The protein below binds the small molecule below.
Small molecule (SMILES): Cc1cc(N)nc(COc2cncc(CNCCc3cccc(F)c3)c2)c1

Binding-site contacts:
Ligand atom C06 contacts residue GLU243 of chain 1.A at 3.5 Å.
Ligand atom N02 contacts residue TYR239 of chain 1.A at 3.6 Å.
Ligand atom N02 contacts residue TRP238 of chain 1.A at 2.7 Å (h-bond).
Ligand atom C25 contacts residue TRP329 of chain 1.A at 3.5 Å (hydrophobic).
Ligand atom C02 contacts residue HEM1 of chain 1.B at 3.5 Å.
Ligand atom C19 contacts residue TYR357 of chain 1.A at 3.6 Å (hydrophobic).
Ligand atom N02 contacts residue HEM1 of chain 1.B at 3.4 Å.
Ligand atom C07 contacts residue PHE235 of chain 1.A at 3.8 Å (hydrophobic).
Ligand atom N01 contacts residue GLU243 of chain 1.A at 2.7 Å (salt-bridge).
Ligand atom C17 contacts residue HEM1 of chain 1.B at 3.0 Å.
Ligand atom C14 contacts residue HEM1 of chain 1.B at 3.1 Å.
Ligand atom N02 contacts residue GLU243 of chain 1.A at 2.8 Å (salt-bridge).
Ligand atom N11 contacts residue HIS128 of chain 1.A at 3.4 Å (h-bond).
Ligand atom C17 contacts residue HIS128 of chain 1.A at 3.8 Å.
Ligand atom C02 contacts residue GLU243 of chain 1.A at 3.5 Å.
Ligand atom C15 contacts residue HIS128 of chain 1.A at 3.7 Å.
Ligand atom C13 contacts residue ILE218 of chain 1.A at 3.7 Å (hydrophobic).
Ligand atom C23 contacts residue TRP329 of chain 1.A at 3.9 Å (hydrophobic).
Ligand atom C07 contacts residue HEM1 of chain 1.B at 3.5 Å.
Ligand atom C26 contacts residue TYR357 of chain 1.A at 3.5 Å (hydrophobic).
Ligand atom C24 contacts residue TRP329 of chain 1.A at 3.3 Å (hydrophobic).
Ligand atom C08 contacts residue GLU243 of chain 1.A at 3.3 Å.
Ligand atom F23 contacts residue H4B1 of chain 1.C at 2.5 Å.
Ligand atom N18 contacts residue HEM1 of chain 1.B at 3.6 Å.
Ligand atom C07 contacts residue ASN236 of chain 1.A at 3.9 Å.
Ligand atom C08 contacts residue HEM1 of chain 1.B at 3.3 Å.
Ligand atom C23 contacts residue H4B1 of chain 1.C at 3.3 Å.
Ligand atom C02 contacts residue TRP238 of chain 1.A at 3.7 Å (hydrophobic).
Ligand atom C12 contacts residue HEM1 of chain 1.B at 3.9 Å.
Ligand atom C05 contacts residue ILE218 of chain 1.A at 3.8 Å (hydrophobic).
Ligand atom C16 contacts residue HIS128 of chain 1.A at 3.1 Å.
Ligand atom C04 contacts residue HEM1 of chain 1.B at 3.8 Å.
Ligand atom C12 contacts residue ILE218 of chain 1.A at 3.6 Å (hydrophobic).
Ligand atom N11 contacts residue GLN129 of chain 1.A at 3.7 Å.
Ligand atom O09 contacts residue HEM1 of chain 1.B at 3.6 Å.
Ligand atom C15 contacts residue HEM1 of chain 1.B at 3.5 Å.
Ligand atom C06 contacts residue HEM1 of chain 1.B at 3.8 Å.
Ligand atom C03 contacts residue HEM1 of chain 1.B at 3.4 Å.
Ligand atom C07 contacts residue GLY237 of chain 1.A at 3.5 Å.
Ligand atom N01 contacts residue HEM1 of chain 1.B at 3.7 Å.

Sequence of chain 1.A:
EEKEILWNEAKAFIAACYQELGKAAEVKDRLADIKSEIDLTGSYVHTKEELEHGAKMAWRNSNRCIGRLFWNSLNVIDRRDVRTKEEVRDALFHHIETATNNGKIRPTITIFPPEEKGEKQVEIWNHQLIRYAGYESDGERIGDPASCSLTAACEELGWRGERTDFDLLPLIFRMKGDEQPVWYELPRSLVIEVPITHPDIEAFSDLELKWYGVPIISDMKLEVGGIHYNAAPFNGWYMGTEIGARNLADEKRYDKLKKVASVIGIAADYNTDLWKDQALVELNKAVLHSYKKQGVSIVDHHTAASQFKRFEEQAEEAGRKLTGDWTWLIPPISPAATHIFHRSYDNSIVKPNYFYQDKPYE